Sequence of chain 1.A:
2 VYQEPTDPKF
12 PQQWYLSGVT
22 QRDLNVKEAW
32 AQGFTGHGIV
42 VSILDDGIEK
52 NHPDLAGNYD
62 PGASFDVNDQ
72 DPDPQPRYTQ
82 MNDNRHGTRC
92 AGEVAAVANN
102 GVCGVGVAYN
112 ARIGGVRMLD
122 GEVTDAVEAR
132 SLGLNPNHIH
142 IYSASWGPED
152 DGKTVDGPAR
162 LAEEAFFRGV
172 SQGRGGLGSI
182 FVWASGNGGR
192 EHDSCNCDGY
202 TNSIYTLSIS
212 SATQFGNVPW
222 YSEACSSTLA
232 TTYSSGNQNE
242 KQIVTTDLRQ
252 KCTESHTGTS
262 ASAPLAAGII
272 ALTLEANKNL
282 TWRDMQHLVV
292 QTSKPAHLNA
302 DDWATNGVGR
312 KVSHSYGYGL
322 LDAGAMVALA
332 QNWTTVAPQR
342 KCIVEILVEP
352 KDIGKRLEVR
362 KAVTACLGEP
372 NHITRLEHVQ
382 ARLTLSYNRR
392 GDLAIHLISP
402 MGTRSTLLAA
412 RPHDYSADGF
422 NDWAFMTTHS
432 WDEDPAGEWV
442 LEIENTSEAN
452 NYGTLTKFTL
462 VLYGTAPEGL

Binding-site contacts:
Ligand atom C contacts residue SER261 of chain 1.A at 1.4 Å.
Ligand atom CE contacts residue ASP47 of chain 1.A at 3.1 Å.
Ligand atom C1 contacts residue HIS87 of chain 1.A at 1.5 Å.
Ligand atom NH2 contacts residue ASP199 of chain 1.A at 2.9 Å (salt-bridge).
Ligand atom NE contacts residue TYR201 of chain 1.A at 3.2 Å (h-bond).
Ligand atom NE contacts residue GLU129 of chain 1.A at 3.0 Å (salt-bridge).
Ligand atom NH1 contacts residue ASP151 of chain 1.A at 3.1 Å (salt-bridge).
Ligand atom O contacts residue GLY148 of chain 1.A at 3.2 Å (h-bond).
Ligand atom NE contacts residue ASP151 of chain 1.A at 3.1 Å (salt-bridge).
Ligand atom CA contacts residue SER261 of chain 1.A at 2.4 Å.
Ligand atom NH1 contacts residue TYR201 of chain 1.A at 3.0 Å (h-bond).
Ligand atom CA contacts residue SO41 of chain 1.YC at 3.3 Å.
Ligand atom N contacts residue GLY148 of chain 1.A at 2.9 Å (h-bond).
Ligand atom CZ contacts residue ASP157 of chain 1.A at 3.3 Å.
Ligand atom N contacts residue SER261 of chain 1.A at 3.0 Å (h-bond).
Ligand atom NZ contacts residue ASP47 of chain 1.A at 2.7 Å (salt-bridge).
Ligand atom NH2 contacts residue ALA185 of chain 1.A at 2.9 Å (h-bond).
Ligand atom CB contacts residue SER261 of chain 1.A at 2.8 Å.
Ligand atom CB contacts residue ASN188 of chain 1.A at 3.3 Å.
Ligand atom O contacts residue SER261 of chain 1.A at 2.4 Å (h-bond).
Ligand atom NZ contacts residue ASP84 of chain 1.A at 2.8 Å (salt-bridge).
Ligand atom NH1 contacts residue ASP157 of chain 1.A at 3.0 Å (salt-bridge).
Ligand atom CG contacts residue SO41 of chain 1.YC at 3.1 Å.
Ligand atom O contacts residue ASN188 of chain 1.A at 2.8 Å (h-bond).
Ligand atom C1 contacts residue SO41 of chain 1.V at 3.3 Å.
Ligand atom N contacts residue SER146 of chain 1.A at 2.8 Å (h-bond).
Ligand atom C1 contacts residue SER261 of chain 1.A at 2.3 Å.
Ligand atom NH1 contacts residue PRO149 of chain 1.A at 3.3 Å (h-bond).
Ligand atom NH1 contacts residue GLY158 of chain 1.A at 3.4 Å (h-bond).
Ligand atom CZ contacts residue ASP199 of chain 1.A at 3.2 Å.
Ligand atom NZ contacts residue ASN85 of chain 1.A at 3.1 Å (h-bond).
Ligand atom NH1 contacts residue ASP199 of chain 1.A at 2.7 Å (salt-bridge).
Ligand atom CA contacts residue GLY148 of chain 1.A at 3.4 Å.
Ligand atom CB contacts residue SO41 of chain 1.YC at 3.4 Å.
Ligand atom C contacts residue HIS87 of chain 1.A at 2.8 Å.
Ligand atom NH2 contacts residue ASP157 of chain 1.A at 2.7 Å (salt-bridge).
Ligand atom N contacts residue SO41 of chain 1.YC at 2.6 Å (h-bond).
Ligand atom CA contacts residue ASN188 of chain 1.A at 3.3 Å.
Ligand atom O contacts residue TRP147 of chain 1.A at 3.2 Å.
Ligand atom N contacts residue HIS87 of chain 1.A at 3.1 Å (h-bond).

The small molecule below binds the protein below.
Small molecule (SMILES): CCCCCCCCCC(=O)N[C@@H](CCCN=C(N)N)C(=O)N[C@H](C(=O)N[C@@H](CCCCN)C(=O)N[C@@H](CCCN=C(N)N)[C@@H](C)O)C(C)C